Sequence of chain 4.B:
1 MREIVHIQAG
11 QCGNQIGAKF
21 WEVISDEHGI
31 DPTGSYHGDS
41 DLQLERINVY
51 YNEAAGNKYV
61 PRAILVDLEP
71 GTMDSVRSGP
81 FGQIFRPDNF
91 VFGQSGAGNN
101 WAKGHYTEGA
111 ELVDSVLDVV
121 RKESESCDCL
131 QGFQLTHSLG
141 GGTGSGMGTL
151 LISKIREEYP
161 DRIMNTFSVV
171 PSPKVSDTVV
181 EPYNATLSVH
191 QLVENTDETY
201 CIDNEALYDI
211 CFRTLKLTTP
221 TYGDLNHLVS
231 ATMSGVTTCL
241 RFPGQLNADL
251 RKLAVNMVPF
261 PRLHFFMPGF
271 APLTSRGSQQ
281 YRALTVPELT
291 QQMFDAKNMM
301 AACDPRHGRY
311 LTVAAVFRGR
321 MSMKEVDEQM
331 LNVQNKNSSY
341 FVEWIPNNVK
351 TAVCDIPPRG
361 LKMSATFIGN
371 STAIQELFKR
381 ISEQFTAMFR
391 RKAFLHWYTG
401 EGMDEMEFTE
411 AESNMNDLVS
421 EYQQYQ

A protein and the small-molecule ligand that binds it are described below.
Small molecule (SMILES): CC[C@H](/C=C(/C)[C@@H]1C[C@@H](OC)C[C@H](O)C(C)(C)[C@@]2(O)O[C@@H](C[C@@H](OC)[C@H](O)C(=O)O1)C[C@@H](OC)[C@H]2O)CO

Binding-site contacts:
Ligand atom O11 contacts residue GLU125 of chain 4.B at 2.8 Å (salt-bridge).
Ligand atom C10 contacts residue GLU125 of chain 4.B at 3.8 Å.
Ligand atom O2 contacts residue ALA296 of chain 2.B at 3.7 Å.
Ligand atom O24 contacts residue PHE294 of chain 2.B at 2.9 Å (h-bond).
Ligand atom C17 contacts residue LYS122 of chain 4.B at 3.6 Å.
Ligand atom C27 contacts residue PHE294 of chain 2.B at 4.1 Å (hydrophobic).
Ligand atom C18 contacts residue GLU125 of chain 4.B at 3.3 Å.
Ligand atom C20 contacts residue PHE294 of chain 2.B at 3.9 Å (hydrophobic).
Ligand atom C26 contacts residue PHE294 of chain 2.B at 3.9 Å (hydrophobic).
Ligand atom C16 contacts residue ARG306 of chain 2.B at 3.6 Å.
Ligand atom O2 contacts residue ARG306 of chain 2.B at 3.7 Å.
Ligand atom O1 contacts residue ASP295 of chain 2.B at 3.7 Å.
Ligand atom C2 contacts residue ASP295 of chain 2.B at 3.4 Å.
Ligand atom C18 contacts residue ARG121 of chain 4.B at 4.1 Å.
Ligand atom C7 contacts residue ASP118 of chain 4.B at 4.1 Å.
Ligand atom O1 contacts residue PHE294 of chain 2.B at 3.3 Å (h-bond).
Ligand atom C19 contacts residue LYS122 of chain 4.B at 3.8 Å.
Ligand atom O24 contacts residue TYR310 of chain 2.B at 2.8 Å (h-bond).
Ligand atom O7 contacts residue LYS297 of chain 2.B at 3.7 Å.
Ligand atom C7 contacts residue LYS297 of chain 2.B at 3.5 Å.
Ligand atom C27 contacts residue VAL333 of chain 2.B at 3.8 Å (hydrophobic).
Ligand atom C19 contacts residue GLU125 of chain 4.B at 3.7 Å.
Ligand atom C24 contacts residue TYR310 of chain 2.B at 3.6 Å (hydrophobic).
Ligand atom C8 contacts residue ASP118 of chain 4.B at 3.8 Å.
Ligand atom C23 contacts residue PHE294 of chain 2.B at 3.6 Å (hydrophobic).
Ligand atom O8 contacts residue ASP118 of chain 4.B at 2.7 Å (salt-bridge).
Ligand atom C11 contacts residue GLU125 of chain 4.B at 3.9 Å.
Ligand atom C5 contacts residue LYS297 of chain 2.B at 3.7 Å.
Ligand atom C6 contacts residue LYS297 of chain 2.B at 2.9 Å.
Ligand atom C24 contacts residue PHE294 of chain 2.B at 3.5 Å (hydrophobic).
Ligand atom O7 contacts residue ASP118 of chain 4.B at 3.6 Å.
Ligand atom O2 contacts residue ASP295 of chain 2.B at 2.8 Å (salt-bridge).
Ligand atom C26 contacts residue TYR310 of chain 2.B at 3.8 Å (hydrophobic).
Ligand atom C27 contacts residue PHE341 of chain 2.B at 4.0 Å (hydrophobic).
Ligand atom C22 contacts residue TYR340 of chain 2.B at 4.1 Å (hydrophobic).
Ligand atom C1 contacts residue ASP295 of chain 2.B at 4.0 Å.
Ligand atom O3 contacts residue ARG306 of chain 2.B at 3.2 Å (salt-bridge).
Ligand atom O91 contacts residue ASP295 of chain 2.B at 3.6 Å.
Ligand atom O1 contacts residue ALA296 of chain 2.B at 3.4 Å (h-bond).
Ligand atom C6 contacts residue ASP118 of chain 4.B at 3.2 Å.

Sequence of chain 2.B:
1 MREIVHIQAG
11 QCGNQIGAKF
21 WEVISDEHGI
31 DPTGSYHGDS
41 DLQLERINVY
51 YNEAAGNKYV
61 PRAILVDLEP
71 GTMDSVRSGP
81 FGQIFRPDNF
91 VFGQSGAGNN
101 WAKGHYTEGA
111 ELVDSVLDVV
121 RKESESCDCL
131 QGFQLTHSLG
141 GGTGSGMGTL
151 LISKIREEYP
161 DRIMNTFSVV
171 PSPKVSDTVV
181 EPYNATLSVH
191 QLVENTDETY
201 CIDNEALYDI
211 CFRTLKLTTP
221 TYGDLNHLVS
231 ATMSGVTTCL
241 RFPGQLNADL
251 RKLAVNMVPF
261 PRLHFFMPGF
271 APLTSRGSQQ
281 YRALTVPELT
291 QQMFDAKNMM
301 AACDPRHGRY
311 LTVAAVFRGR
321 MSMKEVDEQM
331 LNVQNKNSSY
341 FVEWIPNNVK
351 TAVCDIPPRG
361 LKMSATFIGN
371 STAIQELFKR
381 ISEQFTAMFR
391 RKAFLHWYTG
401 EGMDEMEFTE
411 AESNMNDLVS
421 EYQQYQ